Binding-site contacts:
Ligand atom C2 contacts residue NDG1 of chain 1.H at 3.8 Å.
Ligand atom C7 contacts residue NDG1 of chain 1.H at 3.9 Å.
Ligand atom C1 contacts residue NDG1 of chain 1.H at 2.8 Å.
Ligand atom O1 contacts residue NDG1 of chain 1.H at 3.2 Å (h-bond).
Ligand atom O7 contacts residue NDG1 of chain 1.H at 3.5 Å (h-bond).
Ligand atom O6 contacts residue NDG1 of chain 1.H at 3.8 Å.
Ligand atom O5 contacts residue NDG1 of chain 1.H at 3.6 Å (h-bond).
Ligand atom N2 contacts residue NDG1 of chain 1.H at 3.6 Å (h-bond).

The small molecule below binds the protein below.
Small molecule (SMILES): CC(=O)N[C@@H]1[C@@H](O)[C@H](O)[C@@H](CO)O[C@H]1O